Sequence of chain 1.J:
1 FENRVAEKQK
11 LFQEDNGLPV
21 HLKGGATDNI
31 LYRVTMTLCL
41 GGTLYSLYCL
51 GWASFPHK

Binding-site contacts:
Ligand atom C24 contacts residue PHE1 of chain 1.J at 3.7 Å (hydrophobic).
Ligand atom C15 contacts residue LEU160 of chain 1.C at 4.0 Å (hydrophobic).
Ligand atom C18 contacts residue LEU160 of chain 1.C at 4.2 Å (hydrophobic).
Ligand atom C6 contacts residue PHE164 of chain 1.C at 3.8 Å (hydrophobic).
Ligand atom C19 contacts residue PHE219 of chain 1.C at 3.8 Å (hydrophobic).
Ligand atom C10 contacts residue PHE164 of chain 1.C at 4.4 Å (hydrophobic).
Ligand atom C19 contacts residue PHE164 of chain 1.C at 3.5 Å (hydrophobic).
Ligand atom C6 contacts residue GLN161 of chain 1.C at 4.1 Å.
Ligand atom C18 contacts residue LEU223 of chain 1.C at 3.5 Å (hydrophobic).
Ligand atom C23 contacts residue LEU223 of chain 1.C at 4.4 Å (hydrophobic).
Ligand atom O25 contacts residue PHE1 of chain 1.J at 2.7 Å (h-bond).
Ligand atom C5 contacts residue PHE164 of chain 1.C at 3.7 Å (hydrophobic).
Ligand atom C24 contacts residue ARG156 of chain 1.C at 3.3 Å.
Ligand atom O26 contacts residue ARG156 of chain 1.C at 2.9 Å (salt-bridge).
Ligand atom C15 contacts residue LYS157 of chain 1.C at 4.4 Å.
Ligand atom C6 contacts residue LEU160 of chain 1.C at 4.4 Å (hydrophobic).
Ligand atom C23 contacts residue PHE1 of chain 1.J at 3.9 Å (hydrophobic).
Ligand atom O25 contacts residue ARG156 of chain 1.C at 3.0 Å (salt-bridge).
Ligand atom C3 contacts residue PHE164 of chain 1.C at 4.4 Å (hydrophobic).
Ligand atom O7 contacts residue GLN161 of chain 1.C at 3.5 Å.
Ligand atom C16 contacts residue LEU160 of chain 1.C at 4.2 Å (hydrophobic).
Ligand atom C23 contacts residue ARG156 of chain 1.C at 4.2 Å.
Ligand atom C4 contacts residue PHE164 of chain 1.C at 4.2 Å (hydrophobic).
Ligand atom C7 contacts residue GLN161 of chain 1.C at 4.0 Å.

The protein below binds the small molecule below.
Small molecule (SMILES): C[C@H](CCC(=O)O)[C@H]1CC[C@H]2[C@@H]3[C@H](O)C[C@@H]4C[C@H](O)CC[C@]4(C)[C@H]3C[C@H](O)[C@]12C

Sequence of chain 1.C:
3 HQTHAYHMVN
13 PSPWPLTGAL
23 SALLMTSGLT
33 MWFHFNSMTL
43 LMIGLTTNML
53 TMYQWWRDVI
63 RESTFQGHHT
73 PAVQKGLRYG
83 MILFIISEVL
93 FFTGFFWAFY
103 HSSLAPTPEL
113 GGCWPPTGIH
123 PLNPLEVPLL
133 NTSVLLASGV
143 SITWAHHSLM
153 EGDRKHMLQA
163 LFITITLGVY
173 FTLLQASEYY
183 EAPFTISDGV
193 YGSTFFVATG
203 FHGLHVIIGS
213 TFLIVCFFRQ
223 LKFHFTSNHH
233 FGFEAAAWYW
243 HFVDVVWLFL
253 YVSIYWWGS